The protein below binds the small molecule below.
Small molecule (SMILES): CC[C@H](C)[C@H](NC(=O)[C@H](CC1=c2ccccc2=NC1)NC(=O)[C@H](CCSC)NC(=O)[C@H](CC(C)C)NC(=O)[C@H](CC(C)C)NC(=O)[C@@H](N)Cc1ccc(O)cc1)C(=O)N[C@H](C(=O)N[C@@H](CCC(N)=O)C(=O)N[C@H](C(=O)O)C(C)C)[C@@H](C)O

Sequence of chain 1.J:
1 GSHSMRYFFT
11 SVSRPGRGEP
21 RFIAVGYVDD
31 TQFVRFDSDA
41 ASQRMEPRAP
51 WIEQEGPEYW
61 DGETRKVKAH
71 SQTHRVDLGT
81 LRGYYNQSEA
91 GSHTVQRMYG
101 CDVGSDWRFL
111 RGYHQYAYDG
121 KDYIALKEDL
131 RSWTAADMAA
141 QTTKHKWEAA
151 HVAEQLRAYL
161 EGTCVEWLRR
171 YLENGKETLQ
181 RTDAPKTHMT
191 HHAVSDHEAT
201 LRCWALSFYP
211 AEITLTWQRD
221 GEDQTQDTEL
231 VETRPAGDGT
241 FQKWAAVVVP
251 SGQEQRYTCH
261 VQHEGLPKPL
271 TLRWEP

Binding-site contacts:
Ligand atom O contacts residue TRP147 of chain 1.J at 3.5 Å.
Ligand atom CA contacts residue TYR7 of chain 1.J at 3.3 Å (hydrophobic).
Ligand atom CD1 contacts residue TRP167 of chain 1.J at 3.4 Å (hydrophobic).
Ligand atom N contacts residue GLU63 of chain 1.J at 3.1 Å (salt-bridge).
Ligand atom CE2 contacts residue THR163 of chain 1.J at 3.1 Å.
Ligand atom O contacts residue THR73 of chain 1.J at 3.2 Å (h-bond).
Ligand atom CG1 contacts residue THR143 of chain 1.J at 3.2 Å.
Ligand atom CE2 contacts residue LYS66 of chain 1.J at 3.5 Å.
Ligand atom OXT contacts residue THR143 of chain 1.J at 3.0 Å (h-bond).
Ligand atom O contacts residue GOL1 of chain 1.FB at 3.1 Å (h-bond).
Ligand atom N contacts residue GOL1 of chain 1.FB at 3.1 Å.
Ligand atom CD1 contacts residue MET45 of chain 1.J at 3.2 Å (hydrophobic).
Ligand atom CG contacts residue GLU63 of chain 1.J at 3.4 Å.
Ligand atom N contacts residue TYR99 of chain 1.J at 3.4 Å (h-bond).
Ligand atom O contacts residue LYS66 of chain 1.J at 2.7 Å (salt-bridge).
Ligand atom CG1 contacts residue THR73 of chain 1.J at 3.5 Å.
Ligand atom C contacts residue LYS66 of chain 1.J at 3.5 Å.
Ligand atom CA contacts residue ASP77 of chain 1.J at 3.5 Å.
Ligand atom N contacts residue TYR171 of chain 1.J at 2.7 Å (h-bond).
Ligand atom CD1 contacts residue GLU63 of chain 1.J at 3.4 Å.
Ligand atom CD2 contacts residue THR163 of chain 1.J at 3.1 Å.
Ligand atom C contacts residue LYS146 of chain 1.J at 3.0 Å.
Ligand atom CD1 contacts residue HIS70 of chain 1.J at 3.5 Å.
Ligand atom OXT contacts residue TYR84 of chain 1.J at 3.1 Å (h-bond).
Ligand atom O contacts residue TYR159 of chain 1.J at 2.7 Å (h-bond).
Ligand atom CA contacts residue GLU63 of chain 1.J at 3.3 Å.
Ligand atom CD2 contacts residue TYR159 of chain 1.J at 3.2 Å (hydrophobic).
Ligand atom CD2 contacts residue TYR99 of chain 1.J at 3.5 Å (hydrophobic).
Ligand atom CB contacts residue GOL1 of chain 1.FB at 3.5 Å.
Ligand atom C contacts residue TYR7 of chain 1.J at 3.4 Å (hydrophobic).
Ligand atom O contacts residue HIS70 of chain 1.J at 3.4 Å.
Ligand atom O contacts residue LYS146 of chain 1.J at 2.5 Å (salt-bridge).
Ligand atom O contacts residue TRP147 of chain 1.J at 2.6 Å (h-bond).
Ligand atom CD1 contacts residue GLU63 of chain 1.J at 3.5 Å.
Ligand atom OXT contacts residue LYS146 of chain 1.J at 3.1 Å (salt-bridge).
Ligand atom N contacts residue LYS66 of chain 1.J at 3.3 Å (salt-bridge).
Ligand atom CB contacts residue TRP167 of chain 1.J at 3.6 Å (hydrophobic).
Ligand atom N contacts residue TYR7 of chain 1.J at 2.2 Å (h-bond).
Ligand atom N contacts residue ASP77 of chain 1.J at 2.8 Å (salt-bridge).
Ligand atom CZ contacts residue LYS66 of chain 1.J at 3.5 Å.